Sequence of chain 48.F:
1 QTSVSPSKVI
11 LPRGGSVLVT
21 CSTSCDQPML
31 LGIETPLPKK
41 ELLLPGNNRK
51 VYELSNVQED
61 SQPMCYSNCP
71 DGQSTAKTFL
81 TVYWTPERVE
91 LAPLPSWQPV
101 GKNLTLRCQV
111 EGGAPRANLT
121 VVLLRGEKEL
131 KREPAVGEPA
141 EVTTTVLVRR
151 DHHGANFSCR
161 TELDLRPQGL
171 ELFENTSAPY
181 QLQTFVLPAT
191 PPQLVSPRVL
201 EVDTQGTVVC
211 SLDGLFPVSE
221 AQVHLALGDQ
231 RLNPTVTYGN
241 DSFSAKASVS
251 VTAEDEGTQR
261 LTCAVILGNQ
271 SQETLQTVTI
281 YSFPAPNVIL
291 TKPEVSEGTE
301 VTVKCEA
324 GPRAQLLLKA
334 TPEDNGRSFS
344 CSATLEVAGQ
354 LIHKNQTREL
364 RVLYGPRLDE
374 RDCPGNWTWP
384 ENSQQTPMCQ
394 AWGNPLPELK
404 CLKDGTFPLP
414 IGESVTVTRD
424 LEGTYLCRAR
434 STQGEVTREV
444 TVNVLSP

The protein below binds the small molecule below.
Small molecule (SMILES): CC(=O)N[C@@H]1[C@@H](O)[C@H](O)[C@@H](CO)O[C@H]1O

Binding-site contacts:
Ligand atom O6 contacts residue PHE173 of chain 48.F at 4.0 Å.
Ligand atom C7 contacts residue PRO86 of chain 48.F at 4.3 Å (hydrophobic).
Ligand atom N2 contacts residue THR85 of chain 48.F at 4.5 Å.
Ligand atom C3 contacts residue ASN175 of chain 48.F at 3.8 Å.
Ligand atom O3 contacts residue NAG1 of chain 48.K at 3.9 Å.
Ligand atom N2 contacts residue ASN175 of chain 48.F at 2.9 Å (h-bond).
Ligand atom C8 contacts residue ARG88 of chain 48.F at 4.3 Å.
Ligand atom C8 contacts residue GLU87 of chain 48.F at 3.6 Å.
Ligand atom O5 contacts residue GLU174 of chain 48.F at 3.5 Å (salt-bridge).
Ligand atom C1 contacts residue THR85 of chain 48.F at 3.8 Å.
Ligand atom C3 contacts residue THR85 of chain 48.F at 4.4 Å.
Ligand atom C4 contacts residue ASN175 of chain 48.F at 4.2 Å.
Ligand atom C8 contacts residue ASN175 of chain 48.F at 4.5 Å.
Ligand atom O6 contacts residue THR85 of chain 48.F at 4.4 Å.
Ligand atom C4 contacts residue NAG1 of chain 48.K at 3.5 Å.
Ligand atom O5 contacts residue ASN175 of chain 48.F at 2.4 Å (h-bond).
Ligand atom O7 contacts residue ASN175 of chain 48.F at 3.5 Å (h-bond).
Ligand atom C5 contacts residue ASN175 of chain 48.F at 3.6 Å.
Ligand atom C1 contacts residue ASN175 of chain 48.F at 1.4 Å.
Ligand atom C2 contacts residue ASN175 of chain 48.F at 2.4 Å.
Ligand atom C1 contacts residue GLU174 of chain 48.F at 4.1 Å.
Ligand atom C7 contacts residue ASN175 of chain 48.F at 3.4 Å.
Ligand atom C5 contacts residue NAG1 of chain 48.K at 3.8 Å.
Ligand atom C6 contacts residue NAG1 of chain 48.K at 4.2 Å.
Ligand atom C5 contacts residue THR85 of chain 48.F at 4.0 Å.
Ligand atom O5 contacts residue THR85 of chain 48.F at 4.3 Å.
Ligand atom C3 contacts residue NAG1 of chain 48.K at 3.7 Å.
Ligand atom N2 contacts residue PRO86 of chain 48.F at 3.9 Å.
Ligand atom O4 contacts residue NAG1 of chain 48.K at 2.3 Å (h-bond).
Ligand atom O6 contacts residue GLU174 of chain 48.F at 3.8 Å.
Ligand atom C2 contacts residue THR85 of chain 48.F at 4.5 Å.
Ligand atom C8 contacts residue PRO86 of chain 48.F at 3.6 Å (hydrophobic).